Binding-site contacts:
Ligand atom O4 contacts residue ARG405 of chain 1.A at 3.1 Å (salt-bridge).
Ligand atom C2 contacts residue GLU354 of chain 1.A at 3.0 Å.
Ligand atom P1 contacts residue GLN175 of chain 1.A at 3.8 Å.
Ligand atom O3 contacts residue GLU354 of chain 1.A at 3.6 Å.
Ligand atom O5 contacts residue ASP326 of chain 1.A at 3.0 Å.
Ligand atom O2 contacts residue ARG128 of chain 1.A at 2.9 Å (salt-bridge).
Ligand atom C3 contacts residue HIS404 of chain 1.A at 3.8 Å.
Ligand atom C1 contacts residue S3P1 of chain 1.B at 3.5 Å.
Ligand atom O5 contacts residue ARG405 of chain 1.A at 2.5 Å (salt-bridge).
Ligand atom O1 contacts residue GLN175 of chain 1.A at 3.7 Å.
Ligand atom C1 contacts residue ARG128 of chain 1.A at 3.5 Å.
Ligand atom P1 contacts residue ARG128 of chain 1.A at 3.6 Å.
Ligand atom O2 contacts residue GLY100 of chain 1.A at 3.1 Å.
Ligand atom C2 contacts residue S3P1 of chain 1.B at 3.1 Å.
Ligand atom O1 contacts residue GLY100 of chain 1.A at 3.7 Å.
Ligand atom O4 contacts residue GLU354 of chain 1.A at 3.5 Å (salt-bridge).
Ligand atom O2 contacts residue THR101 of chain 1.A at 3.3 Å (h-bond).
Ligand atom C1 contacts residue GLU354 of chain 1.A at 3.5 Å.
Ligand atom P1 contacts residue THR101 of chain 1.A at 3.6 Å.
Ligand atom C3 contacts residue ASP326 of chain 1.A at 3.3 Å.
Ligand atom P1 contacts residue GLY100 of chain 1.A at 3.5 Å.
Ligand atom C3 contacts residue ARG357 of chain 1.A at 3.6 Å.
Ligand atom C3 contacts residue S3P1 of chain 1.B at 3.4 Å.
Ligand atom C3 contacts residue GLU354 of chain 1.A at 3.4 Å.
Ligand atom O2 contacts residue GLN175 of chain 1.A at 2.9 Å (h-bond).
Ligand atom O4 contacts residue S3P1 of chain 1.B at 3.3 Å (h-bond).
Ligand atom O3 contacts residue ARG128 of chain 1.A at 2.8 Å (salt-bridge).
Ligand atom N1 contacts residue GLU354 of chain 1.A at 2.9 Å (salt-bridge).
Ligand atom O4 contacts residue LYS28 of chain 1.A at 2.9 Å (salt-bridge).
Ligand atom C2 contacts residue ARG357 of chain 1.A at 3.7 Å.
Ligand atom O4 contacts residue ASP326 of chain 1.A at 3.7 Å.
Ligand atom C3 contacts residue ARG405 of chain 1.A at 3.4 Å.
Ligand atom O5 contacts residue ARG357 of chain 1.A at 2.9 Å (salt-bridge).
Ligand atom O3 contacts residue ASN98 of chain 1.A at 3.5 Å (h-bond).
Ligand atom O4 contacts residue HIS404 of chain 1.A at 3.4 Å (h-bond).
Ligand atom C2 contacts residue ASP326 of chain 1.A at 3.4 Å.
Ligand atom O3 contacts residue GLY100 of chain 1.A at 2.9 Å (h-bond).
Ligand atom O1 contacts residue THR101 of chain 1.A at 2.7 Å (h-bond).
Ligand atom O1 contacts residue S3P1 of chain 1.B at 3.8 Å.
Ligand atom N1 contacts residue S3P1 of chain 1.B at 2.9 Å (h-bond).

Sequence of chain 1.A:
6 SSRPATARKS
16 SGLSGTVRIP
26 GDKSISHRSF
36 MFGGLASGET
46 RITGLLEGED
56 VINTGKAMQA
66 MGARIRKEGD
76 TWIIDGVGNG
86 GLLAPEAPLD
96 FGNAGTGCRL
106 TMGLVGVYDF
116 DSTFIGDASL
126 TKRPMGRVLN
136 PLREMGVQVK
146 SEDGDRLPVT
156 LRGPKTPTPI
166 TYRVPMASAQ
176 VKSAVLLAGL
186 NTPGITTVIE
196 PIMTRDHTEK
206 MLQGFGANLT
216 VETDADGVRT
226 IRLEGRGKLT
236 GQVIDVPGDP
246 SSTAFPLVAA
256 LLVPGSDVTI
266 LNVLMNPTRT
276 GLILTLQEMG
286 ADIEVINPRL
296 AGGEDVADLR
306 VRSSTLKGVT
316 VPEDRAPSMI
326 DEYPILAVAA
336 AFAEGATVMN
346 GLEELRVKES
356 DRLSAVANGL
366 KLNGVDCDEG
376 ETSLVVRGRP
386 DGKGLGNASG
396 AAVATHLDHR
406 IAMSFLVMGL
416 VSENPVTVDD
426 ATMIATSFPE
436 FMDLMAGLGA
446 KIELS

A small-molecule ligand and the protein it binds are described below.
Small molecule (SMILES): O=C(O)C[NH2+]CP(=O)(O)O